A protein and the small-molecule ligand that binds it are described below.
Small molecule (SMILES): CC(C)(C)N1CCN(c2ccc(N3CCN(C(=O)NC4[C@@H]5CC6C[C@H]4CC(C(N)=O)(C6)C5)c4ccccc43)nc2)CC1

Binding-site contacts:
Ligand atom C25 contacts residue THR258 of chain 1.B at 3.6 Å.
Ligand atom C23 contacts residue MET227 of chain 1.B at 3.2 Å (hydrophobic).
Ligand atom C22 contacts residue TYR274 of chain 1.A at 3.2 Å (hydrophobic).
Ligand atom O2 contacts residue TYR177 of chain 1.B at 2.8 Å (h-bond).
Ligand atom O1 contacts residue THR216 of chain 1.B at 3.6 Å.
Ligand atom C20 contacts residue TYR171 of chain 1.B at 3.4 Å (hydrophobic).
Ligand atom N5 contacts residue LEU211 of chain 1.B at 2.5 Å (h-bond).
Ligand atom O2 contacts residue SER164 of chain 1.B at 2.6 Å (h-bond).
Ligand atom O2 contacts residue NDP1 of chain 1.H at 3.1 Å.
Ligand atom C11 contacts residue ILE115 of chain 1.B at 3.5 Å (hydrophobic).
Ligand atom C24 contacts residue LEU211 of chain 1.B at 3.3 Å (hydrophobic).
Ligand atom C25 contacts residue ASP253 of chain 1.B at 3.0 Å.
Ligand atom C5 contacts residue THR118 of chain 1.B at 3.6 Å.
Ligand atom C14 contacts residue TYR171 of chain 1.B at 3.6 Å (hydrophobic).
Ligand atom C21 contacts residue MET227 of chain 1.B at 3.5 Å (hydrophobic).
Ligand atom C33 contacts residue SER164 of chain 1.B at 3.6 Å.
Ligand atom C22 contacts residue TYR171 of chain 1.B at 3.3 Å (hydrophobic).
Ligand atom C24 contacts residue MET227 of chain 1.B at 3.3 Å (hydrophobic).
Ligand atom N5 contacts residue MET227 of chain 1.B at 3.5 Å (h-bond).
Ligand atom N2 contacts residue NDP1 of chain 1.H at 3.0 Å (h-bond).
Ligand atom C21 contacts residue TYR171 of chain 1.B at 2.7 Å (hydrophobic).
Ligand atom C2 contacts residue NDP1 of chain 1.H at 3.6 Å.
Ligand atom C19 contacts residue SER164 of chain 1.B at 3.1 Å.
Ligand atom C26 contacts residue SER255 of chain 1.B at 3.5 Å.
Ligand atom N2 contacts residue THR216 of chain 1.B at 3.5 Å.
Ligand atom C17 contacts residue TYR171 of chain 1.B at 3.4 Å (hydrophobic).
Ligand atom O1 contacts residue THR118 of chain 1.B at 3.4 Å.
Ligand atom C32 contacts residue SER255 of chain 1.B at 3.5 Å.
Ligand atom C24 contacts residue ASP253 of chain 1.B at 3.1 Å.
Ligand atom C20 contacts residue LEU211 of chain 1.B at 3.5 Å (hydrophobic).
Ligand atom N5 contacts residue GLY210 of chain 1.B at 3.4 Å.
Ligand atom C31 contacts residue SER255 of chain 1.B at 3.6 Å.
Ligand atom C1 contacts residue TYR177 of chain 1.B at 3.6 Å (hydrophobic).
Ligand atom C12 contacts residue TYR278 of chain 1.A at 3.5 Å (hydrophobic).
Ligand atom C28 contacts residue TYR274 of chain 1.A at 3.1 Å (hydrophobic).
Ligand atom C20 contacts residue MET227 of chain 1.B at 3.5 Å (hydrophobic).
Ligand atom C22 contacts residue MET227 of chain 1.B at 3.3 Å (hydrophobic).
Ligand atom C6 contacts residue TYR177 of chain 1.B at 3.6 Å (hydrophobic).
Ligand atom O1 contacts residue ILE115 of chain 1.B at 3.4 Å.
Ligand atom N6 contacts residue TYR274 of chain 1.A at 3.4 Å.

Sequence of chain 1.A:
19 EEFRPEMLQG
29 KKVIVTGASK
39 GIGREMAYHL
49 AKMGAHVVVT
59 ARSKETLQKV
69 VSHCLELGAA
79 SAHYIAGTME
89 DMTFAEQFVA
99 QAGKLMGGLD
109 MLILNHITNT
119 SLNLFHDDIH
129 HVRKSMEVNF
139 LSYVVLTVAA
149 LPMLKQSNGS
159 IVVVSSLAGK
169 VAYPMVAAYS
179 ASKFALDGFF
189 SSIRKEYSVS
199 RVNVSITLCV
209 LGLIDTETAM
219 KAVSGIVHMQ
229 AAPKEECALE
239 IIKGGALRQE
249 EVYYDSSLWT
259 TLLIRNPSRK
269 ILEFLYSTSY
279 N

Sequence of chain 1.B:
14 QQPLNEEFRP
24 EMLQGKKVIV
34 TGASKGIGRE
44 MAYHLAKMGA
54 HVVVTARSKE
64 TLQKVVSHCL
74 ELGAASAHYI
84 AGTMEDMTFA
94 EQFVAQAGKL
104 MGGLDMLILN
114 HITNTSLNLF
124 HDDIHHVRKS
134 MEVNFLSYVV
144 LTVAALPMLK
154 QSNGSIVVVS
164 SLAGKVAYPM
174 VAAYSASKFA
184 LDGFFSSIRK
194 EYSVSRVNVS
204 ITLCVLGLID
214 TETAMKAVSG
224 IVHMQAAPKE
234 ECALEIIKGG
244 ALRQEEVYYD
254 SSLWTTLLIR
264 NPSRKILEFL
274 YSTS